A small-molecule ligand and the protein it binds are described below.
Small molecule (SMILES): CC(C)C[C@H](C[P](=O)(O)[C@@H](N)CCc1ccccc1)C(=O)N[C@H](C(=O)N[C@@H](Cc1ccccc1)C(=O)N1CCC[C@H]1C=O)[C@@H](C)O

Sequence of chain 1.C:
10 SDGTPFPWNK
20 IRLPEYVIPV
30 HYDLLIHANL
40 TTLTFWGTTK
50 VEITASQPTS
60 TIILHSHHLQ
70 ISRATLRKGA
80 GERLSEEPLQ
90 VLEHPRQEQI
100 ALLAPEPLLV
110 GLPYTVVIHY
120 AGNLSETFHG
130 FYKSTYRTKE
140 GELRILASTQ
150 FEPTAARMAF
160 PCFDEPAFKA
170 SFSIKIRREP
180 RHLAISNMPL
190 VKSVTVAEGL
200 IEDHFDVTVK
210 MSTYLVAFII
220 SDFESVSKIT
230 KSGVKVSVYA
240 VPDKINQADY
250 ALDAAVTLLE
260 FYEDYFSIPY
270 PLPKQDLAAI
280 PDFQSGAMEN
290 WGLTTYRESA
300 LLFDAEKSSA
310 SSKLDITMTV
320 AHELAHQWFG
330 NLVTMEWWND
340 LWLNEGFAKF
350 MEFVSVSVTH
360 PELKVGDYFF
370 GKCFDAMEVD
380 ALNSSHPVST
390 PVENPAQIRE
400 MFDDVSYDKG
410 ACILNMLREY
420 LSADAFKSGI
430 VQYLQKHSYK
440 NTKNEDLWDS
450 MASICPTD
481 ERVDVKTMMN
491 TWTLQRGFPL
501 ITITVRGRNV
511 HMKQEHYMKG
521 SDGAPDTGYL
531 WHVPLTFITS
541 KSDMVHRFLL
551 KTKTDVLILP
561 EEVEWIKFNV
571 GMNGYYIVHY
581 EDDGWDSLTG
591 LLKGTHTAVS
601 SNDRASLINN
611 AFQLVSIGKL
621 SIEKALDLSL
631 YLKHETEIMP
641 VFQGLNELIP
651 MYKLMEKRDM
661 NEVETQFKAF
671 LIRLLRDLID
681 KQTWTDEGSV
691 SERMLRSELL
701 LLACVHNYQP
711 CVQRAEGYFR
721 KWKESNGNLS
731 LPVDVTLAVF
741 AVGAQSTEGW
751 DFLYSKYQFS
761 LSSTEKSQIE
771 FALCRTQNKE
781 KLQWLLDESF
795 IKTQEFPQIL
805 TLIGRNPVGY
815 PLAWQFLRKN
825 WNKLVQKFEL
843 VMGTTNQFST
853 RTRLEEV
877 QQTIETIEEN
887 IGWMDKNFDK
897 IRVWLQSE

Binding-site contacts:
Ligand atom O12 contacts residue ZN1 of chain 1.Q at 2.4 Å.
Ligand atom C11 contacts residue HIS321 of chain 1.C at 3.5 Å.
Ligand atom CE2 contacts residue TYR367 of chain 1.C at 3.4 Å (hydrophobic).
Ligand atom O13 contacts residue GLU322 of chain 1.C at 3.1 Å (salt-bridge).
Ligand atom C9 contacts residue HIS321 of chain 1.C at 2.7 Å.
Ligand atom O contacts residue LYS348 of chain 1.C at 3.4 Å (salt-bridge).
Ligand atom O12 contacts residue HIS321 of chain 1.C at 3.0 Å (h-bond).
Ligand atom O contacts residue TYR367 of chain 1.C at 3.5 Å (h-bond).
Ligand atom C8 contacts residue HIS321 of chain 1.C at 2.9 Å.
Ligand atom CZ contacts residue ASP314 of chain 1.C at 3.3 Å.
Ligand atom CG contacts residue LYS371 of chain 1.C at 3.0 Å.
Ligand atom CA contacts residue LYS348 of chain 1.C at 2.6 Å.
Ligand atom O contacts residue LYS371 of chain 1.C at 3.4 Å.
Ligand atom C contacts residue ASP403 of chain 1.C at 3.5 Å.
Ligand atom C6 contacts residue ALA286 of chain 1.C at 3.3 Å (hydrophobic).
Ligand atom CB contacts residue LYS348 of chain 1.C at 3.2 Å.
Ligand atom C6 contacts residue ARG398 of chain 1.C at 3.4 Å.
Ligand atom CA contacts residue GLU322 of chain 1.C at 3.5 Å.
Ligand atom C10 contacts residue GLU322 of chain 1.C at 3.3 Å.
Ligand atom O13 contacts residue ZN1 of chain 1.Q at 2.2 Å.
Ligand atom C8 contacts residue ARG398 of chain 1.C at 3.4 Å.
Ligand atom C10 contacts residue HIS321 of chain 1.C at 3.4 Å.
Ligand atom CG2 contacts residue SER284 of chain 1.C at 2.8 Å.
Ligand atom N10 contacts residue GLU344 of chain 1.C at 2.8 Å (salt-bridge).
Ligand atom CA contacts residue ASP403 of chain 1.C at 2.8 Å.
Ligand atom C9 contacts residue GLU322 of chain 1.C at 3.2 Å.
Ligand atom P11 contacts residue ZN1 of chain 1.Q at 2.8 Å.
Ligand atom O contacts residue ALA286 of chain 1.C at 2.9 Å.
Ligand atom C contacts residue LYS348 of chain 1.C at 3.3 Å.
Ligand atom C10 contacts residue THR318 of chain 1.C at 3.2 Å.
Ligand atom CB contacts residue GLU351 of chain 1.C at 3.2 Å.
Ligand atom O13 contacts residue HIS321 of chain 1.C at 3.3 Å (h-bond).
Ligand atom C17 contacts residue ARG398 of chain 1.C at 2.8 Å.
Ligand atom N10 contacts residue GLU151 of chain 1.C at 3.0 Å (salt-bridge).
Ligand atom CB contacts residue ASP403 of chain 1.C at 2.8 Å.
Ligand atom CD2 contacts residue GLU351 of chain 1.C at 3.1 Å.
Ligand atom C8 contacts residue GLU322 of chain 1.C at 2.3 Å.
Ligand atom O12 contacts residue GLU344 of chain 1.C at 2.3 Å (salt-bridge).
Ligand atom P11 contacts residue GLU344 of chain 1.C at 3.5 Å.
Ligand atom CD contacts residue LYS371 of chain 1.C at 2.2 Å.